Binding-site contacts:
Ligand atom O7 contacts residue ASN103 of chain 1.A at 3.4 Å (h-bond).
Ligand atom N2 contacts residue ASN103 of chain 1.A at 2.7 Å (h-bond).
Ligand atom C4 contacts residue ASN103 of chain 1.A at 4.2 Å.
Ligand atom C5 contacts residue ASN103 of chain 1.A at 3.7 Å.
Ligand atom C1 contacts residue ASN103 of chain 1.A at 1.4 Å.
Ligand atom O5 contacts residue ASN103 of chain 1.A at 2.4 Å (h-bond).
Ligand atom C3 contacts residue ASN103 of chain 1.A at 3.7 Å.
Ligand atom C2 contacts residue ASN103 of chain 1.A at 2.3 Å.
Ligand atom C7 contacts residue ASN103 of chain 1.A at 3.4 Å.

A small-molecule ligand and the protein it binds are described below.
Small molecule (SMILES): CC(=O)N[C@@H]1[C@@H](O)[C@H](O)[C@@H](CO)O[C@H]1O

Sequence of chain 1.A:
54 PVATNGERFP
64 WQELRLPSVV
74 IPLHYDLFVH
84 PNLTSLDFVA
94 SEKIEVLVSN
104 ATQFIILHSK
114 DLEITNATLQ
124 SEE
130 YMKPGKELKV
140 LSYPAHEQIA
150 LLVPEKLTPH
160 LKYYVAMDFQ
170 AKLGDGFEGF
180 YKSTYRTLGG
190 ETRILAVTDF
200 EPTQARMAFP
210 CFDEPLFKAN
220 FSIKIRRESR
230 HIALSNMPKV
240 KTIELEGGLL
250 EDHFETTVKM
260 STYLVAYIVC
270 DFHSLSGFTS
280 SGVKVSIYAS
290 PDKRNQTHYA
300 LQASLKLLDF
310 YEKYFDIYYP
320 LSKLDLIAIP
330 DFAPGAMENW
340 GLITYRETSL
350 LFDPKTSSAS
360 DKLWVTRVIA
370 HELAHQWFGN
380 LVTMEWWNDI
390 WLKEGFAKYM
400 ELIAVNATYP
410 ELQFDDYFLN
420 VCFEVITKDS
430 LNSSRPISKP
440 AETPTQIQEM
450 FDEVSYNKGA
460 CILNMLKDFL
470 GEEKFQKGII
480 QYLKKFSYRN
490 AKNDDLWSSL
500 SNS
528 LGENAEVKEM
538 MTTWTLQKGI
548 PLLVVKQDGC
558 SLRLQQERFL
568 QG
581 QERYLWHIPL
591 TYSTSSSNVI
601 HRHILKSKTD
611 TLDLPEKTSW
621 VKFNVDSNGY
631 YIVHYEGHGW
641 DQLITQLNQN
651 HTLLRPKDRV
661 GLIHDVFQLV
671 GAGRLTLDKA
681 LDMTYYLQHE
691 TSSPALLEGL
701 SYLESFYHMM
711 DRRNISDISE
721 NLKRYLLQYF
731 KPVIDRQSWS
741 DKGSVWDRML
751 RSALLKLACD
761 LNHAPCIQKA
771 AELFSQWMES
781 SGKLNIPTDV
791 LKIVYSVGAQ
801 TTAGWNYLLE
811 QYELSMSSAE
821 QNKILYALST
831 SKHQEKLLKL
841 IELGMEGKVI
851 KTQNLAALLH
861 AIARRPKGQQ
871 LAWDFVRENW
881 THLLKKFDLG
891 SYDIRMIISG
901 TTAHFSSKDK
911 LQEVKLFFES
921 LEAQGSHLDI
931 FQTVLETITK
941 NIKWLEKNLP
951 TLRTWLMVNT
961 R